Sequence of chain 2.A:
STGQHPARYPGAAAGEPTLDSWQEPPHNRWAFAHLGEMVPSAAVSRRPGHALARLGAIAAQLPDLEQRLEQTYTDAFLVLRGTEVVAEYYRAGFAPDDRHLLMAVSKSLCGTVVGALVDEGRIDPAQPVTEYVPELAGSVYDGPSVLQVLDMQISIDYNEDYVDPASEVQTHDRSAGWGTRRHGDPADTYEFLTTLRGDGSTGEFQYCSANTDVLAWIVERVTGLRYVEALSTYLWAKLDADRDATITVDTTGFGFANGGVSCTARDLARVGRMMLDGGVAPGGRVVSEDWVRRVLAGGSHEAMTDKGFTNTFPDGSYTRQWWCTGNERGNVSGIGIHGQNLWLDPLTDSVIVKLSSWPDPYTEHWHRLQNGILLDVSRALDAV

Binding-site contacts:
Ligand atom N contacts residue ASP181 of chain 2.A at 3.2 Å (salt-bridge).
Ligand atom C5 contacts residue ASN266 of chain 2.A at 4.2 Å.
Ligand atom C4 contacts residue ASN266 of chain 2.A at 3.2 Å.
Ligand atom C3 contacts residue MET111 of chain 2.A at 3.9 Å (hydrophobic).
Ligand atom C5 contacts residue TRP186 of chain 2.A at 3.8 Å (hydrophobic).
Ligand atom C contacts residue TYR215 of chain 2.A at 3.5 Å (hydrophobic).
Ligand atom O contacts residue ALA112 of chain 2.A at 3.3 Å.
Ligand atom OXT contacts residue TYR215 of chain 2.A at 4.2 Å.
Ligand atom C6 contacts residue TRP186 of chain 2.A at 3.8 Å (hydrophobic).
Ligand atom C2 contacts residue LYS115 of chain 2.A at 3.9 Å.
Ligand atom C contacts residue ILE345 of chain 2.A at 3.6 Å (hydrophobic).
Ligand atom N contacts residue SER217 of chain 2.A at 4.2 Å.
Ligand atom OXT contacts residue GLY344 of chain 2.A at 3.4 Å.
Ligand atom C5 contacts residue ILE345 of chain 2.A at 4.2 Å (hydrophobic).
Ligand atom N contacts residue ASN266 of chain 2.A at 3.2 Å (h-bond).
Ligand atom C4 contacts residue GLY267 of chain 2.A at 4.3 Å.
Ligand atom O contacts residue LYS115 of chain 2.A at 4.3 Å.
Ligand atom OXT contacts residue ILE345 of chain 2.A at 2.8 Å (h-bond).
Ligand atom N contacts residue HIS180 of chain 2.A at 4.3 Å.
Ligand atom C3 contacts residue ASN266 of chain 2.A at 4.2 Å.
Ligand atom C6 contacts residue ASN266 of chain 2.A at 4.0 Å.
Ligand atom C contacts residue ALA112 of chain 2.A at 3.1 Å (hydrophobic).
Ligand atom C6 contacts residue ASP181 of chain 2.A at 3.0 Å.
Ligand atom O contacts residue ILE345 of chain 2.A at 3.6 Å.
Ligand atom C contacts residue LYS115 of chain 2.A at 4.2 Å.
Ligand atom C4 contacts residue SER217 of chain 2.A at 4.3 Å.
Ligand atom C3 contacts residue ILE345 of chain 2.A at 4.1 Å (hydrophobic).
Ligand atom O contacts residue GOL1 of chain 2.F at 2.4 Å (h-bond).
Ligand atom C2 contacts residue SER217 of chain 2.A at 3.9 Å.
Ligand atom N contacts residue PHE264 of chain 2.A at 3.7 Å.
Ligand atom OXT contacts residue MET111 of chain 2.A at 3.5 Å.
Ligand atom C contacts residue GOL1 of chain 2.F at 3.2 Å.
Ligand atom O contacts residue TYR215 of chain 2.A at 2.8 Å (h-bond).
Ligand atom C2 contacts residue ALA112 of chain 2.A at 3.9 Å (hydrophobic).
Ligand atom C2 contacts residue TYR215 of chain 2.A at 4.2 Å (hydrophobic).
Ligand atom OXT contacts residue GOL1 of chain 2.F at 3.3 Å (h-bond).
Ligand atom OXT contacts residue ALA112 of chain 2.A at 2.9 Å (h-bond).
Ligand atom C6 contacts residue PHE264 of chain 2.A at 3.8 Å (hydrophobic).
Ligand atom C2 contacts residue ILE345 of chain 2.A at 4.2 Å (hydrophobic).
Ligand atom C3 contacts residue ALA112 of chain 2.A at 3.8 Å (hydrophobic).

The small molecule below binds the protein below.
Small molecule (SMILES): NCCCCCC(=O)O